Sequence of chain 1.A:
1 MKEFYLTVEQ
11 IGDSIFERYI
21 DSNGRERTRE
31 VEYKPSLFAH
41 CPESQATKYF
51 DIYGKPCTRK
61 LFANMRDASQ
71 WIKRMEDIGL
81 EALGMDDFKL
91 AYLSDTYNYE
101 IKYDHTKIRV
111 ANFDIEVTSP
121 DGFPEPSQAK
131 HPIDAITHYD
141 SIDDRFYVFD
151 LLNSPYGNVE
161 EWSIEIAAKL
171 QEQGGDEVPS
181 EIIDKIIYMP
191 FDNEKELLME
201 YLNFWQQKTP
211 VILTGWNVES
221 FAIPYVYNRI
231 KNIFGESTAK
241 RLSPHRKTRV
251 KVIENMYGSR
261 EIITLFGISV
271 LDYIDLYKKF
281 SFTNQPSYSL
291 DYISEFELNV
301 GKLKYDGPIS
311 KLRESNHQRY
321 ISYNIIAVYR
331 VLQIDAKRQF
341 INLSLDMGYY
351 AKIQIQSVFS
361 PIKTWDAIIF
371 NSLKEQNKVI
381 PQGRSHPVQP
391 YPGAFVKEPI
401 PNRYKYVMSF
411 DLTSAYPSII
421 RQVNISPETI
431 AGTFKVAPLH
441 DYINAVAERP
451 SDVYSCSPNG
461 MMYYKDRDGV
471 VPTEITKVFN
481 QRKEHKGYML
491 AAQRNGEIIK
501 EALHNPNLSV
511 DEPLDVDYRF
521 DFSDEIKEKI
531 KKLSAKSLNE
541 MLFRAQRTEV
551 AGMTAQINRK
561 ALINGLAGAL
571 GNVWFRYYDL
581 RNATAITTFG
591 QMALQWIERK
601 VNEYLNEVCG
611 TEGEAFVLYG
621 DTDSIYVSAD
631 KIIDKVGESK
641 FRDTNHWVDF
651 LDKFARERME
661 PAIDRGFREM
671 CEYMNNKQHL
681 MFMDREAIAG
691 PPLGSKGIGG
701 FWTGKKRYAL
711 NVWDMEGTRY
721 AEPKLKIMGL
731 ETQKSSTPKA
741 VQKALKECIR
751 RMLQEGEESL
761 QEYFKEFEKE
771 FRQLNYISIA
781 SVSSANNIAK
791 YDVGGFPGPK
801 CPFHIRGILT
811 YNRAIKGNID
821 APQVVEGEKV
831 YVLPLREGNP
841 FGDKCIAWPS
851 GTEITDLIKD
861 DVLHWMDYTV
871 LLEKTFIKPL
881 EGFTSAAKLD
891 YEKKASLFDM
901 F

Binding-site contacts:
Ligand atom C2' contacts residue TYR416 of chain 1.A at 3.6 Å (hydrophobic).
Ligand atom O3A contacts residue LYS560 of chain 1.A at 3.3 Å.
Ligand atom O2B contacts residue SER414 of chain 1.A at 3.3 Å (h-bond).
Ligand atom PG contacts residue ARG482 of chain 1.A at 3.7 Å.
Ligand atom O1G contacts residue ASP411 of chain 1.A at 3.1 Å (salt-bridge).
Ligand atom O3B contacts residue LYS560 of chain 1.A at 3.8 Å.
Ligand atom O3G contacts residue LYS486 of chain 1.A at 3.8 Å.
Ligand atom C3' contacts residue ASN564 of chain 1.A at 3.5 Å.
Ligand atom O2G contacts residue ARG482 of chain 1.A at 3.1 Å (salt-bridge).
Ligand atom O2A contacts residue ASP623 of chain 1.A at 3.2 Å (salt-bridge).
Ligand atom O3' contacts residue TYR416 of chain 1.A at 3.0 Å (h-bond).
Ligand atom PG contacts residue CA1 of chain 1.E at 3.5 Å.
Ligand atom PB contacts residue ALA415 of chain 1.A at 3.8 Å.
Ligand atom O2A contacts residue CA1 of chain 1.E at 2.5 Å.
Ligand atom O1B contacts residue SER414 of chain 1.A at 3.5 Å.
Ligand atom O2G contacts residue THR413 of chain 1.A at 3.5 Å.
Ligand atom O1A contacts residue LYS560 of chain 1.A at 3.3 Å (salt-bridge).
Ligand atom O3' contacts residue ALA415 of chain 1.A at 3.5 Å (h-bond).
Ligand atom PB contacts residue CA1 of chain 1.E at 3.4 Å.
Ligand atom PB contacts residue SER414 of chain 1.A at 3.7 Å.
Ligand atom O4' contacts residue THR622 of chain 1.A at 3.7 Å.
Ligand atom O1B contacts residue ASN564 of chain 1.A at 3.2 Å (h-bond).
Ligand atom O2B contacts residue CA1 of chain 1.E at 2.3 Å.
Ligand atom O3B contacts residue SER414 of chain 1.A at 3.6 Å (h-bond).
Ligand atom O2A contacts residue CA1 of chain 1.F at 2.8 Å.
Ligand atom O1B contacts residue ALA415 of chain 1.A at 3.6 Å.
Ligand atom C2' contacts residue ASN564 of chain 1.A at 3.7 Å.
Ligand atom C5' contacts residue ASP623 of chain 1.A at 3.4 Å.
Ligand atom O2B contacts residue ALA415 of chain 1.A at 3.0 Å (h-bond).
Ligand atom O1G contacts residue CA1 of chain 1.E at 2.2 Å.
Ligand atom O3' contacts residue ASN564 of chain 1.A at 3.4 Å (h-bond).
Ligand atom PG contacts residue SER414 of chain 1.A at 3.8 Å.
Ligand atom O1G contacts residue LEU412 of chain 1.A at 3.4 Å (h-bond).
Ligand atom O2G contacts residue SER414 of chain 1.A at 2.8 Å (h-bond).
Ligand atom PA contacts residue CA1 of chain 1.E at 3.6 Å.
Ligand atom O3B contacts residue ARG482 of chain 1.A at 3.7 Å.
Ligand atom O3G contacts residue ARG482 of chain 1.A at 2.7 Å (salt-bridge).
Ligand atom O2B contacts residue LEU412 of chain 1.A at 3.2 Å (h-bond).
Ligand atom O2A contacts residue ASP411 of chain 1.A at 3.6 Å.
Ligand atom O2B contacts residue ASP623 of chain 1.A at 3.3 Å (salt-bridge).

This protein binds this small molecule.
Small molecule (SMILES): Nc1ncnc2c1ncn2[C@H]1C[C@H](O)[C@@H](CO[P](=O)(O)O[P](=O)(O)OP(=O)(O)O)O1